Binding-site contacts:
Ligand atom O3 contacts residue ASN338 of chain 1.F at 3.0 Å (h-bond).
Ligand atom C8 contacts residue GLU55 of chain 1.F at 3.5 Å.
Ligand atom O7 contacts residue ARG96 of chain 1.F at 2.9 Å (salt-bridge).
Ligand atom N2 contacts residue GLU349 of chain 1.F at 3.2 Å (salt-bridge).
Ligand atom C6 contacts residue ASP124 of chain 1.F at 3.3 Å.
Ligand atom O6 contacts residue GLU55 of chain 1.F at 3.5 Å (salt-bridge).
Ligand atom O3 contacts residue TYR120 of chain 1.F at 3.4 Å (h-bond).
Ligand atom O7 contacts residue ASN129 of chain 1.F at 2.7 Å (h-bond).
Ligand atom C7 contacts residue GLU349 of chain 1.F at 3.8 Å.
Ligand atom O7 contacts residue TYR81 of chain 1.F at 3.8 Å.
Ligand atom C8 contacts residue ASP124 of chain 1.F at 3.3 Å.
Ligand atom C7 contacts residue ARG150 of chain 1.F at 3.7 Å.
Ligand atom C3 contacts residue ASP124 of chain 1.F at 3.6 Å.
Ligand atom O6 contacts residue ASP149 of chain 1.F at 3.4 Å (salt-bridge).
Ligand atom N2 contacts residue ASP124 of chain 1.F at 3.0 Å (salt-bridge).
Ligand atom C4 contacts residue TYR81 of chain 1.F at 3.6 Å (hydrophobic).
Ligand atom C3 contacts residue TYR81 of chain 1.F at 3.8 Å (hydrophobic).
Ligand atom N2 contacts residue ASN338 of chain 1.F at 3.5 Å (h-bond).
Ligand atom O6 contacts residue ASP124 of chain 1.F at 2.5 Å (salt-bridge).
Ligand atom O6 contacts residue TRP125 of chain 1.F at 3.8 Å.
Ligand atom C8 contacts residue TRP125 of chain 1.F at 3.8 Å (hydrophobic).
Ligand atom C6 contacts residue GLU55 of chain 1.F at 3.4 Å.
Ligand atom O7 contacts residue ARG150 of chain 1.F at 3.0 Å (salt-bridge).
Ligand atom O6 contacts residue TYR120 of chain 1.F at 3.3 Å (h-bond).
Ligand atom C3 contacts residue TRP125 of chain 1.F at 3.8 Å (hydrophobic).
Ligand atom C1 contacts residue ASP124 of chain 1.F at 3.7 Å.
Ligand atom O7 contacts residue ARG314 of chain 1.F at 3.4 Å (salt-bridge).
Ligand atom C2 contacts residue TYR81 of chain 1.F at 3.5 Å (hydrophobic).
Ligand atom O7 contacts residue TRP138 of chain 1.F at 3.2 Å.
Ligand atom O7 contacts residue PHE86 of chain 1.F at 3.4 Å.
Ligand atom C8 contacts residue ARG150 of chain 1.F at 3.6 Å.
Ligand atom C2 contacts residue ASN129 of chain 1.F at 3.7 Å.
Ligand atom C7 contacts residue ASN129 of chain 1.F at 3.8 Å.
Ligand atom C6 contacts residue ASP149 of chain 1.F at 3.6 Å.
Ligand atom C8 contacts residue GLU349 of chain 1.F at 3.4 Å.
Ligand atom C2 contacts residue ASP124 of chain 1.F at 3.6 Å.
Ligand atom C2 contacts residue TRP138 of chain 1.F at 3.8 Å (hydrophobic).
Ligand atom C8 contacts residue TYR312 of chain 1.F at 3.6 Å (hydrophobic).
Ligand atom C4 contacts residue TYR351 of chain 1.F at 3.8 Å (hydrophobic).
Ligand atom O6 contacts residue ASP137 of chain 1.F at 3.2 Å (salt-bridge).

Sequence of chain 1.F:
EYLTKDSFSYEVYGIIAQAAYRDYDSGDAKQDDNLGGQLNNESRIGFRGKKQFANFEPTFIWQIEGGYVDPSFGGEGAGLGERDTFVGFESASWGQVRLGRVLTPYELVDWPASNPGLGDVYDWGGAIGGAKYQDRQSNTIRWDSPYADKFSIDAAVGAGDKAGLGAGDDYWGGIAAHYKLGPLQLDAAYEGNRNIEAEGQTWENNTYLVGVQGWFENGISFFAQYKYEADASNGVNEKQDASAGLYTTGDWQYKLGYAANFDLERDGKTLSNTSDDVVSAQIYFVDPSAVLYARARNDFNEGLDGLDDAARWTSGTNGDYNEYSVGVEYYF

A small-molecule ligand and the protein it binds are described below.
Small molecule (SMILES): CC(=O)N[C@@H]1[C@@H](O)[C@H](O[C@@H]2O[C@H](CO)[C@@H](O[C@@H]3O[C@H](CO)[C@@H](O[C@@H]4O[C@H](CO)[C@@H](O[C@@H]5O[C@H](CO)[C@@H](O[C@@H]6O[C@H](CO)[C@@H](O)[C@H](O)[C@H]6NC(C)=O)[C@H](O)[C@H]5NC(C)=O)[C@H](O)[C@H]4NC(C)=O)[C@H](O)[C@H]3NC(C)=O)[C@H](O)[C@H]2NC(C)=O)[C@@H](CO)O[C@H]1O